Sequence of chain 1.A:
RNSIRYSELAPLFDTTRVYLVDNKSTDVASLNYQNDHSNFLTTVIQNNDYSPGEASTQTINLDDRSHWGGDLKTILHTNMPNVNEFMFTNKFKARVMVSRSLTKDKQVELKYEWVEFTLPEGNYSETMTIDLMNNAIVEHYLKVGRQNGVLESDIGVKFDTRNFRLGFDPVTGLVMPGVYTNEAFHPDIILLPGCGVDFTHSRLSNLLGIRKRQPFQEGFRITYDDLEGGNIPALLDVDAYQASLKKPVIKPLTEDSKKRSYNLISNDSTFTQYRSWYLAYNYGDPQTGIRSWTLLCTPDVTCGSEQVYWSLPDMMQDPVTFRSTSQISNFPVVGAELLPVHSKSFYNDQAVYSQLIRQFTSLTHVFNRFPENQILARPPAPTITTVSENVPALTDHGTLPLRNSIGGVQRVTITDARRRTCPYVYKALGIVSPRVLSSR

This protein binds this small molecule.
Small molecule (SMILES): CCCCCCCCCCCC[N+](C)(C)CCCS(=O)(=O)O

Binding-site contacts:
Ligand atom O2S contacts residue ARG224 of chain 1.A at 4.5 Å.
Ligand atom C5 contacts residue C151 of chain 1.D at 4.0 Å.
Ligand atom C3 contacts residue TRP374 of chain 1.A at 4.3 Å (hydrophobic).
Ligand atom C2 contacts residue TRP374 of chain 1.A at 4.1 Å (hydrophobic).
Ligand atom O3S contacts residue PHE223 of chain 1.A at 3.9 Å.
Ligand atom C10 contacts residue C151 of chain 1.D at 3.4 Å.
Ligand atom C1 contacts residue TRP374 of chain 1.A at 3.6 Å (hydrophobic).
Ligand atom O1S contacts residue TRP374 of chain 1.A at 4.3 Å.
Ligand atom C13 contacts residue C151 of chain 1.D at 4.5 Å.
Ligand atom O3S contacts residue GLY222 of chain 1.A at 2.9 Å (h-bond).
Ligand atom O2S contacts residue GLY222 of chain 1.A at 3.3 Å (h-bond).
Ligand atom C12 contacts residue C151 of chain 1.D at 3.4 Å.
Ligand atom C9 contacts residue C151 of chain 1.D at 3.4 Å.
Ligand atom O1S contacts residue PHE223 of chain 1.A at 4.5 Å.
Ligand atom O1S contacts residue LYS215 of chain 1.A at 2.7 Å (salt-bridge).
Ligand atom C6 contacts residue C151 of chain 1.D at 4.2 Å.
Ligand atom O3S contacts residue TRP374 of chain 1.A at 3.3 Å.
Ligand atom S1 contacts residue TRP374 of chain 1.A at 4.0 Å.
Ligand atom O1S contacts residue GLY222 of chain 1.A at 2.3 Å (h-bond).
Ligand atom C11 contacts residue C151 of chain 1.D at 3.5 Å.
Ligand atom S1 contacts residue LYS215 of chain 1.A at 4.1 Å.
Ligand atom C16 contacts residue ASP229 of chain 1.A at 4.3 Å.
Ligand atom S1 contacts residue GLY222 of chain 1.A at 3.0 Å (h-bond).
Ligand atom C7 contacts residue C151 of chain 1.D at 3.4 Å.
Ligand atom S1 contacts residue ARG224 of chain 1.A at 4.3 Å.
Ligand atom O3S contacts residue ARG224 of chain 1.A at 2.9 Å (salt-bridge).
Ligand atom C8 contacts residue C151 of chain 1.D at 3.7 Å.